The protein below binds the small molecule below.
Small molecule (SMILES): CC(=O)N[C@H]1[C@@H](O[P](=O)(O)O[P](=O)(O)OC[C@H]2O[C@@H](n3ccc(=O)[nH]c3=O)[C@H](O)[C@@H]2O)O[C@H](CO)[C@@H](O)[C@@H]1O[C@H](C)C(=O)O

Sequence of chain 2.A:
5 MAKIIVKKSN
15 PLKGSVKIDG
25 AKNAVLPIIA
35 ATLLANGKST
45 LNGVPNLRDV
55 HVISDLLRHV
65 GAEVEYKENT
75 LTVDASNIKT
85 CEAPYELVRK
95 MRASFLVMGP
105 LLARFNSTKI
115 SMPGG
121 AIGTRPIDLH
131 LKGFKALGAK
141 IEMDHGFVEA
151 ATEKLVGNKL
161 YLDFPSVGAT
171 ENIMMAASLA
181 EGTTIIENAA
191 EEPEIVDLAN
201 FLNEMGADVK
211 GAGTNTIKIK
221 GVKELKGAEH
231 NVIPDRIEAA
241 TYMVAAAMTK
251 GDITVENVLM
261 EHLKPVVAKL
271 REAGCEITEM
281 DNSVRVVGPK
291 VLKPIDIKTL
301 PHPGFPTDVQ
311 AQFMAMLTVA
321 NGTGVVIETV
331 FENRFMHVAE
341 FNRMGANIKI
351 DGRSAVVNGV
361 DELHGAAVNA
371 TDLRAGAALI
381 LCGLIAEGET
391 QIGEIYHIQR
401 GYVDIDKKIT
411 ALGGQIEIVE

Binding-site contacts:
Ligand atom O1B contacts residue EDO1 of chain 2.C at 3.6 Å (h-bond).
Ligand atom N3U contacts residue ASP128 of chain 2.A at 2.8 Å (salt-bridge).
Ligand atom O2D contacts residue THR124 of chain 2.A at 3.4 Å (h-bond).
Ligand atom C1E contacts residue LYS26 of chain 2.A at 3.5 Å.
Ligand atom O1 contacts residue ARG125 of chain 2.A at 3.4 Å (salt-bridge).
Ligand atom O7 contacts residue ASN27 of chain 2.A at 3.1 Å.
Ligand atom O4U contacts residue PRO126 of chain 2.A at 3.4 Å (h-bond).
Ligand atom O4U contacts residue LEU129 of chain 2.A at 2.8 Å (h-bond).
Ligand atom O2A contacts residue VAL167 of chain 2.A at 3.6 Å (h-bond).
Ligand atom O1A contacts residue VAL167 of chain 2.A at 2.8 Å (h-bond).
Ligand atom O1E contacts residue LYS26 of chain 2.A at 3.6 Å (salt-bridge).
Ligand atom C4U contacts residue PRO126 of chain 2.A at 3.0 Å (hydrophobic).
Ligand atom O1B contacts residue VAL167 of chain 2.A at 3.5 Å.
Ligand atom O3 contacts residue ASP308 of chain 2.A at 3.4 Å (salt-bridge).
Ligand atom C4U contacts residue ASP128 of chain 2.A at 3.6 Å.
Ligand atom O4 contacts residue PHE331 of chain 2.A at 3.3 Å.
Ligand atom O1B contacts residue GLY168 of chain 2.A at 2.8 Å (h-bond).
Ligand atom O2E contacts residue ASN27 of chain 2.A at 3.1 Å (h-bond).
Ligand atom O3D contacts residue VAL330 of chain 2.A at 2.6 Å (h-bond).
Ligand atom O4U contacts residue ASP128 of chain 2.A at 3.4 Å (salt-bridge).
Ligand atom C2 contacts residue ASN27 of chain 2.A at 3.6 Å.
Ligand atom O4U contacts residue HIS130 of chain 2.A at 3.6 Å.
Ligand atom O4U contacts residue ILE127 of chain 2.A at 3.2 Å.
Ligand atom N3U contacts residue PRO126 of chain 2.A at 3.1 Å (h-bond).
Ligand atom O2A contacts residue SER166 of chain 2.A at 2.6 Å (h-bond).
Ligand atom O2D contacts residue PRO126 of chain 2.A at 3.4 Å.
Ligand atom C5U contacts residue PRO126 of chain 2.A at 3.4 Å (hydrophobic).
Ligand atom O2B contacts residue EDO1 of chain 2.C at 2.7 Å (h-bond).
Ligand atom C3D contacts residue VAL330 of chain 2.A at 3.4 Å (hydrophobic).
Ligand atom O2E contacts residue LYS26 of chain 2.A at 2.7 Å (salt-bridge).
Ligand atom O2B contacts residue ARG125 of chain 2.A at 2.9 Å (salt-bridge).
Ligand atom O2A contacts residue GLY168 of chain 2.A at 3.6 Å (h-bond).
Ligand atom O1A contacts residue SER166 of chain 2.A at 3.4 Å.
Ligand atom N2 contacts residue ASN27 of chain 2.A at 3.6 Å (h-bond).
Ligand atom O2D contacts residue ARG125 of chain 2.A at 3.3 Å.
Ligand atom C4 contacts residue ASP308 of chain 2.A at 3.4 Å.
Ligand atom C7 contacts residue ASN27 of chain 2.A at 3.4 Å.
Ligand atom O3 contacts residue ASN27 of chain 2.A at 3.2 Å (h-bond).
Ligand atom C5U contacts residue SER166 of chain 2.A at 3.3 Å.
Ligand atom O4 contacts residue ASP308 of chain 2.A at 2.7 Å (salt-bridge).